Sequence of chain 1.B:
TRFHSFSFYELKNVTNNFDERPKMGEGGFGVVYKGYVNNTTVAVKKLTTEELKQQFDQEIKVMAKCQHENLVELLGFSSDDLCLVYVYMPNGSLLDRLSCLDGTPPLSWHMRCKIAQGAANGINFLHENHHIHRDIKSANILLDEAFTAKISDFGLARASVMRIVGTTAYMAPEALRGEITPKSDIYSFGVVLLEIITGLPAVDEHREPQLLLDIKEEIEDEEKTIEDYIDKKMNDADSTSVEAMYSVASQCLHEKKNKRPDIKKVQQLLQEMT

Binding-site contacts:
Ligand atom C15 contacts residue LEU159 of chain 1.B at 3.3 Å (hydrophobic).
Ligand atom C11 contacts residue MET33 of chain 1.B at 3.5 Å (hydrophobic).
Ligand atom S17 contacts residue TYR103 of chain 1.B at 3.7 Å.
Ligand atom C23 contacts residue TYR103 of chain 1.B at 3.9 Å (hydrophobic).
Ligand atom N19 contacts residue MET106 of chain 1.B at 3.1 Å (h-bond).
Ligand atom S17 contacts residue MET106 of chain 1.B at 4.0 Å.
Ligand atom N12 contacts residue VAL41 of chain 1.B at 3.9 Å.
Ligand atom C13 contacts residue VAL41 of chain 1.B at 3.8 Å (hydrophobic).
Ligand atom N21 contacts residue MET33 of chain 1.B at 3.6 Å.
Ligand atom C14 contacts residue LEU159 of chain 1.B at 3.4 Å (hydrophobic).
Ligand atom C7 contacts residue VAL41 of chain 1.B at 3.8 Å (hydrophobic).
Ligand atom S17 contacts residue LEU159 of chain 1.B at 3.8 Å.
Ligand atom C18 contacts residue ALA52 of chain 1.B at 3.6 Å (hydrophobic).
Ligand atom C16 contacts residue TYR103 of chain 1.B at 4.0 Å (hydrophobic).
Ligand atom C3 contacts residue ASP113 of chain 1.B at 3.5 Å.
Ligand atom C6 contacts residue MET33 of chain 1.B at 3.8 Å (hydrophobic).
Ligand atom N19 contacts residue ALA52 of chain 1.B at 3.6 Å.
Ligand atom C6 contacts residue GLU35 of chain 1.B at 3.7 Å.
Ligand atom S17 contacts residue ALA52 of chain 1.B at 3.7 Å.
Ligand atom C22 contacts residue TYR103 of chain 1.B at 3.6 Å (hydrophobic).
Ligand atom C1 contacts residue ASP113 of chain 1.B at 3.1 Å.
Ligand atom C11 contacts residue ASP113 of chain 1.B at 3.2 Å.
Ligand atom N2 contacts residue ASP113 of chain 1.B at 2.7 Å (salt-bridge).
Ligand atom S17 contacts residue VAL104 of chain 1.B at 3.6 Å.
Ligand atom C11 contacts residue SER110 of chain 1.B at 3.8 Å.
Ligand atom C20 contacts residue MET106 of chain 1.B at 3.4 Å (hydrophobic).
Ligand atom C24 contacts residue LEU159 of chain 1.B at 3.9 Å (hydrophobic).
Ligand atom C20 contacts residue TYR105 of chain 1.B at 3.9 Å (hydrophobic).
Ligand atom C18 contacts residue LEU159 of chain 1.B at 3.7 Å (hydrophobic).
Ligand atom N19 contacts residue TYR105 of chain 1.B at 4.0 Å.
Ligand atom C4 contacts residue ASP113 of chain 1.B at 3.5 Å.
Ligand atom C22 contacts residue VAL87 of chain 1.B at 4.0 Å (hydrophobic).
Ligand atom C7 contacts residue GLU35 of chain 1.B at 3.8 Å.
Ligand atom C6 contacts residue GLY34 of chain 1.B at 3.4 Å.
Ligand atom C18 contacts residue MET106 of chain 1.B at 4.0 Å (hydrophobic).
Ligand atom C8 contacts residue MET33 of chain 1.B at 3.8 Å (hydrophobic).
Ligand atom C10 contacts residue LEU159 of chain 1.B at 3.8 Å (hydrophobic).
Ligand atom C1 contacts residue MET33 of chain 1.B at 3.3 Å (hydrophobic).
Ligand atom C10 contacts residue MET33 of chain 1.B at 3.8 Å (hydrophobic).
Ligand atom C16 contacts residue LEU159 of chain 1.B at 3.5 Å (hydrophobic).

The protein below binds the small molecule below.
Small molecule (SMILES): CN(C)C1CCC(Nc2ncnc3sc4c(c23)CCC4)CC1